Binding-site contacts:
Ligand atom C8 contacts residue VAL41 of chain 1.A at 4.0 Å (hydrophobic).
Ligand atom C9 contacts residue ILE71 of chain 1.A at 3.5 Å (hydrophobic).
Ligand atom C17 contacts residue LEU58 of chain 1.A at 3.9 Å (hydrophobic).
Ligand atom C15 contacts residue RTL1 of chain 2.B at 3.2 Å.
Ligand atom C19 contacts residue MET107 of chain 1.A at 3.6 Å (hydrophobic).
Ligand atom C8 contacts residue MET107 of chain 1.A at 4.1 Å (hydrophobic).
Ligand atom C2 contacts residue PHE105 of chain 1.A at 3.8 Å (hydrophobic).
Ligand atom C7 contacts residue MET107 of chain 1.A at 3.3 Å (hydrophobic).
Ligand atom C18 contacts residue ALA118 of chain 1.A at 4.2 Å (hydrophobic).
Ligand atom C15 contacts residue GLU62 of chain 1.A at 3.7 Å.
Ligand atom C6 contacts residue VAL41 of chain 1.A at 4.0 Å (hydrophobic).
Ligand atom C4 contacts residue GLN120 of chain 1.A at 3.9 Å.
Ligand atom C13 contacts residue LYS69 of chain 1.A at 3.6 Å.
Ligand atom O1 contacts residue RTL1 of chain 2.B at 3.1 Å.
Ligand atom C10 contacts residue ILE71 of chain 1.A at 3.3 Å (hydrophobic).
Ligand atom C18 contacts residue LEU39 of chain 1.A at 3.6 Å (hydrophobic).
Ligand atom C3 contacts residue GLN120 of chain 1.A at 3.7 Å.
Ligand atom C5 contacts residue MET107 of chain 1.A at 3.9 Å (hydrophobic).
Ligand atom C14 contacts residue RTL1 of chain 2.B at 4.0 Å.
Ligand atom C14 contacts residue GLU62 of chain 1.A at 4.0 Å.
Ligand atom C20 contacts residue LYS69 of chain 1.A at 3.0 Å.
Ligand atom O1 contacts residue GLU62 of chain 1.A at 2.5 Å (salt-bridge).
Ligand atom C12 contacts residue LYS69 of chain 1.A at 3.7 Å.
Ligand atom C16 contacts residue VAL92 of chain 1.A at 3.3 Å (hydrophobic).
Ligand atom C12 contacts residue ILE71 of chain 1.A at 4.0 Å (hydrophobic).
Ligand atom O1 contacts residue LYS69 of chain 1.A at 4.2 Å.
Ligand atom O1 contacts residue LYS69 of chain 2.A at 3.9 Å.
Ligand atom C3 contacts residue PHE105 of chain 1.A at 3.8 Å (hydrophobic).
Ligand atom C4 contacts residue MET107 of chain 1.A at 4.1 Å (hydrophobic).
Ligand atom C18 contacts residue MET107 of chain 1.A at 3.9 Å (hydrophobic).
Ligand atom C11 contacts residue ILE71 of chain 1.A at 3.5 Å (hydrophobic).
Ligand atom C4 contacts residue ALA118 of chain 1.A at 4.1 Å (hydrophobic).
Ligand atom C8 contacts residue ILE71 of chain 1.A at 4.1 Å (hydrophobic).
Ligand atom C16 contacts residue MET107 of chain 1.A at 3.6 Å (hydrophobic).
Ligand atom C5 contacts residue VAL41 of chain 1.A at 4.2 Å (hydrophobic).
Ligand atom C20 contacts residue RTL1 of chain 2.B at 3.1 Å.
Ligand atom C6 contacts residue MET107 of chain 1.A at 3.9 Å (hydrophobic).
Ligand atom C19 contacts residue ILE71 of chain 1.A at 4.1 Å (hydrophobic).
Ligand atom C10 contacts residue VAL41 of chain 1.A at 4.0 Å (hydrophobic).
Ligand atom C13 contacts residue RTL1 of chain 2.B at 4.0 Å.

Sequence of chain 1.A:
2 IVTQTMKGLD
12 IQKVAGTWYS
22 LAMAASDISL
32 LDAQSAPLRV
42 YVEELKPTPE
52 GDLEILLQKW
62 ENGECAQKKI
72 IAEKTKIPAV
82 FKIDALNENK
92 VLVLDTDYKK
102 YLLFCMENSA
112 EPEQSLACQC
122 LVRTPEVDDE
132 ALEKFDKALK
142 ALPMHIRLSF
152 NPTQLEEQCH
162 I

Sequence of chain 2.A:
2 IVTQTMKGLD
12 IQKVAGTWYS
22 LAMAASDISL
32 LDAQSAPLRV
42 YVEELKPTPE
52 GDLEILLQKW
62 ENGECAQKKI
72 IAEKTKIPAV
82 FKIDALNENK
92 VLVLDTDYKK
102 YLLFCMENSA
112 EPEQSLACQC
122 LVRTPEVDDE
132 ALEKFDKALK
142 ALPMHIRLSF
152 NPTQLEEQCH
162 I

A protein and the small-molecule ligand that binds it are described below.
Small molecule (SMILES): CC1=C(/C=C/C(C)=C/C=C/C(C)=C/CO)C(C)(C)CCC1